A small-molecule ligand and the protein it binds are described below.
Small molecule (SMILES): Oc1cccc2ncccc12

Binding-site contacts:
Ligand atom C8 contacts residue 5Q01 of chain 1.C at 0.3 Å.
Ligand atom C4 contacts residue PHE90 of chain 1.A at 3.5 Å (hydrophobic).
Ligand atom O1 contacts residue 5Q01 of chain 1.C at 0.3 Å (h-bond).
Ligand atom C8 contacts residue VAL33 of chain 1.A at 4.2 Å (hydrophobic).
Ligand atom N1 contacts residue ASN84 of chain 1.A at 3.1 Å (h-bond).
Ligand atom C7 contacts residue TYR83 of chain 1.A at 3.2 Å (hydrophobic).
Ligand atom C7 contacts residue 5Q01 of chain 1.C at 1.7 Å.
Ligand atom N1 contacts residue VAL33 of chain 1.A at 4.1 Å.
Ligand atom C3 contacts residue 5Q01 of chain 1.C at 0.3 Å.
Ligand atom C6 contacts residue 5Q01 of chain 1.C at 1.1 Å.
Ligand atom C1 contacts residue PHE29 of chain 1.A at 4.1 Å (hydrophobic).
Ligand atom C1 contacts residue ILE28 of chain 1.A at 3.3 Å (hydrophobic).
Ligand atom C6 contacts residue VAL38 of chain 1.A at 4.1 Å (hydrophobic).
Ligand atom C9 contacts residue PHE90 of chain 1.A at 3.9 Å (hydrophobic).
Ligand atom N1 contacts residue 5Q01 of chain 1.C at 0.4 Å (h-bond).
Ligand atom C9 contacts residue ILE28 of chain 1.A at 3.2 Å (hydrophobic).
Ligand atom C5 contacts residue 5Q01 of chain 1.C at 0.5 Å.
Ligand atom C7 contacts residue ASN84 of chain 1.A at 3.5 Å.
Ligand atom C2 contacts residue VAL33 of chain 1.A at 3.9 Å (hydrophobic).
Ligand atom C1 contacts residue VAL33 of chain 1.A at 4.2 Å (hydrophobic).
Ligand atom C5 contacts residue VAL33 of chain 1.A at 3.6 Å (hydrophobic).
Ligand atom C7 contacts residue TYR41 of chain 1.A at 3.8 Å (hydrophobic).
Ligand atom C1 contacts residue 5Q01 of chain 1.C at 0.1 Å.
Ligand atom C6 contacts residue ASN84 of chain 1.A at 4.1 Å.
Ligand atom C8 contacts residue PHE90 of chain 1.A at 3.4 Å (hydrophobic).
Ligand atom C3 contacts residue ASN84 of chain 1.A at 4.0 Å.
Ligand atom C9 contacts residue 5Q01 of chain 1.C at 0.2 Å.
Ligand atom C2 contacts residue PHE90 of chain 1.A at 4.1 Å (hydrophobic).
Ligand atom O1 contacts residue PHE90 of chain 1.A at 3.7 Å.
Ligand atom C3 contacts residue PHE90 of chain 1.A at 3.8 Å (hydrophobic).
Ligand atom C5 contacts residue PHE90 of chain 1.A at 3.9 Å (hydrophobic).
Ligand atom C6 contacts residue VAL33 of chain 1.A at 3.9 Å (hydrophobic).
Ligand atom C2 contacts residue CYS80 of chain 1.A at 4.1 Å (hydrophobic).
Ligand atom C4 contacts residue 5Q01 of chain 1.C at 0.3 Å.
Ligand atom C6 contacts residue TYR83 of chain 1.A at 3.9 Å (hydrophobic).
Ligand atom C4 contacts residue VAL33 of chain 1.A at 3.9 Å (hydrophobic).
Ligand atom O1 contacts residue PRO34 of chain 1.A at 3.6 Å.
Ligand atom C3 contacts residue VAL33 of chain 1.A at 3.7 Å (hydrophobic).
Ligand atom N1 contacts residue TYR41 of chain 1.A at 4.2 Å.
Ligand atom C2 contacts residue 5Q01 of chain 1.C at 0.2 Å.

Sequence of chain 1.A:
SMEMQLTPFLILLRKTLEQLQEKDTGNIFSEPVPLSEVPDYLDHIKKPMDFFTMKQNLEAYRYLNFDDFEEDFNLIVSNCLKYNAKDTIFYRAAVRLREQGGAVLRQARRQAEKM